Binding-site contacts:
Ligand atom C10 contacts residue PHE135 of chain 1.B at 3.9 Å (hydrophobic).
Ligand atom C10 contacts residue LYS127 of chain 1.B at 4.0 Å.
Ligand atom C7 contacts residue LYS136 of chain 1.B at 4.0 Å.
Ligand atom O1 contacts residue FE1 of chain 1.I at 2.0 Å.
Ligand atom C13 contacts residue TYR134 of chain 1.B at 3.8 Å (hydrophobic).
Ligand atom O7 contacts residue ALA42 of chain 1.B at 3.5 Å.
Ligand atom C1 contacts residue LYS127 of chain 1.B at 3.6 Å.
Ligand atom C1 contacts residue DBH1 of chain 1.J at 3.6 Å.
Ligand atom O4 contacts residue DBH1 of chain 1.J at 2.6 Å (h-bond).
Ligand atom O4 contacts residue FE1 of chain 1.I at 2.0 Å.
Ligand atom C28 contacts residue DBH1 of chain 1.K at 3.5 Å.
Ligand atom O4 contacts residue DBH1 of chain 1.K at 3.0 Å (h-bond).
Ligand atom C4 contacts residue LYS127 of chain 1.B at 3.8 Å.
Ligand atom O15 contacts residue DBH1 of chain 1.K at 4.0 Å.
Ligand atom C7 contacts residue PHE125 of chain 1.B at 3.6 Å (hydrophobic).
Ligand atom O1 contacts residue LYS136 of chain 1.B at 4.2 Å.
Ligand atom C4 contacts residue TYR108 of chain 1.B at 4.0 Å (hydrophobic).
Ligand atom C4 contacts residue FE1 of chain 1.I at 2.8 Å.
Ligand atom C7 contacts residue LYS127 of chain 1.B at 3.9 Å.
Ligand atom C1 contacts residue FE1 of chain 1.I at 2.8 Å.
Ligand atom O13 contacts residue DBH1 of chain 1.K at 3.6 Å (h-bond).
Ligand atom O4 contacts residue TYR108 of chain 1.B at 3.0 Å (h-bond).
Ligand atom O1 contacts residue DBH1 of chain 1.J at 2.7 Å (h-bond).
Ligand atom O1 contacts residue LYS127 of chain 1.B at 3.8 Å.
Ligand atom O1 contacts residue DBH1 of chain 1.K at 2.8 Å (h-bond).
Ligand atom C4 contacts residue DBH1 of chain 1.K at 4.1 Å.
Ligand atom O15 contacts residue DBH1 of chain 1.J at 3.6 Å (h-bond).
Ligand atom C1 contacts residue DBH1 of chain 1.K at 3.8 Å.
Ligand atom C13 contacts residue LYS136 of chain 1.B at 3.8 Å.
Ligand atom C10 contacts residue TYR134 of chain 1.B at 4.1 Å (hydrophobic).
Ligand atom O13 contacts residue LYS127 of chain 1.B at 3.6 Å.
Ligand atom C10 contacts residue LYS136 of chain 1.B at 3.7 Å.
Ligand atom C16 contacts residue LYS127 of chain 1.B at 3.6 Å.
Ligand atom C13 contacts residue PHE135 of chain 1.B at 4.1 Å (hydrophobic).
Ligand atom C13 contacts residue LYS127 of chain 1.B at 3.8 Å.
Ligand atom C4 contacts residue DBH1 of chain 1.J at 3.5 Å.
Ligand atom C4 contacts residue LYS136 of chain 1.B at 4.0 Å.
Ligand atom C16 contacts residue LYS136 of chain 1.B at 4.1 Å.
Ligand atom C1 contacts residue LYS136 of chain 1.B at 4.1 Å.
Ligand atom C10 contacts residue PHE125 of chain 1.B at 3.9 Å (hydrophobic).

Sequence of chain 1.B:
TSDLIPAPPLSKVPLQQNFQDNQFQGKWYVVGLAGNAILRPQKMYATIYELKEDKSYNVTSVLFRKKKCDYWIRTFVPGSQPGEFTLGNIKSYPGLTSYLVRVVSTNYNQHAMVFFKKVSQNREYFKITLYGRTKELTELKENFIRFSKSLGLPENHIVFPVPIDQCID

The small molecule below binds the protein below.
Small molecule (SMILES): O=C(N[C@@H](CO)C(=O)O)c1cccc(O)c1O